Binding-site contacts:
Ligand atom N3 contacts residue A4 of chain 1.B at 3.3 Å.
Ligand atom O2 contacts residue G3 of chain 1.B at 2.8 Å (h-bond).
Ligand atom OP2 contacts residue SER93 of chain 1.A at 3.5 Å (h-bond).
Ligand atom C4' contacts residue ASN52 of chain 1.A at 3.4 Å.
Ligand atom O6 contacts residue A6 of chain 1.B at 3.4 Å.
Ligand atom OP2 contacts residue LYS84 of chain 1.A at 3.4 Å.
Ligand atom C6 contacts residue A6 of chain 1.B at 3.3 Å.
Ligand atom OP1 contacts residue TRP85 of chain 1.A at 2.8 Å (h-bond).
Ligand atom N4 contacts residue G3 of chain 1.B at 2.9 Å (h-bond).
Ligand atom N2 contacts residue C2 of chain 1.B at 2.8 Å (h-bond).
Ligand atom N1 contacts residue C5 of chain 1.B at 2.8 Å (h-bond).
Ligand atom N2 contacts residue G3 of chain 1.B at 3.3 Å (h-bond).
Ligand atom N1 contacts residue C2 of chain 1.B at 2.9 Å (h-bond).
Ligand atom N1 contacts residue A6 of chain 1.B at 3.3 Å (h-bond).
Ligand atom C2 contacts residue G3 of chain 1.B at 3.2 Å.
Ligand atom N3 contacts residue ASN52 of chain 1.A at 3.1 Å (h-bond).
Ligand atom O4 contacts residue A6 of chain 1.B at 3.0 Å (h-bond).
Ligand atom C2 contacts residue A6 of chain 1.B at 3.3 Å.
Ligand atom O4' contacts residue ASN23 of chain 1.A at 3.1 Å (h-bond).
Ligand atom O3' contacts residue THR50 of chain 1.A at 3.4 Å.
Ligand atom C4 contacts residue G3 of chain 1.B at 3.3 Å.
Ligand atom OP2 contacts residue THR94 of chain 1.A at 2.6 Å (h-bond).
Ligand atom C4' contacts residue ASN23 of chain 1.A at 3.3 Å.
Ligand atom OP1 contacts residue SER93 of chain 1.A at 2.7 Å (h-bond).
Ligand atom OP1 contacts residue THR50 of chain 1.A at 2.8 Å (h-bond).
Ligand atom N3 contacts residue G3 of chain 1.B at 3.4 Å (h-bond).
Ligand atom C6 contacts residue G3 of chain 1.B at 3.4 Å.
Ligand atom O6 contacts residue C5 of chain 1.B at 2.7 Å (h-bond).
Ligand atom N3 contacts residue A4 of chain 1.B at 2.7 Å (h-bond).
Ligand atom N2 contacts residue ASN52 of chain 1.A at 3.4 Å (h-bond).
Ligand atom N3 contacts residue A6 of chain 1.B at 2.8 Å (h-bond).
Ligand atom OP1 contacts residue LYS84 of chain 1.A at 3.4 Å.
Ligand atom O2 contacts residue ASN23 of chain 1.A at 2.9 Å (h-bond).
Ligand atom O4' contacts residue ASN52 of chain 1.A at 2.9 Å (h-bond).
Ligand atom O3' contacts residue LYS84 of chain 1.A at 3.4 Å.
Ligand atom O5' contacts residue ASN52 of chain 1.A at 3.1 Å (h-bond).
Ligand atom N3 contacts residue G3 of chain 1.B at 2.8 Å (h-bond).
Ligand atom O4 contacts residue A4 of chain 1.B at 2.9 Å (h-bond).
Ligand atom N2 contacts residue C5 of chain 1.B at 2.7 Å (h-bond).
Ligand atom O6 contacts residue C2 of chain 1.B at 2.8 Å (h-bond).

Sequence of chain 1.A:
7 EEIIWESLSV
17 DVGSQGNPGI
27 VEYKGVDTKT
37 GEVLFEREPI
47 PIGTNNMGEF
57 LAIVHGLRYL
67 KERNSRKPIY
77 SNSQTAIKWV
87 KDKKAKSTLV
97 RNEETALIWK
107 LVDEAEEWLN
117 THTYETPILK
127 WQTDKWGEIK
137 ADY

This small molecule binds to this protein.
Small molecule (SMILES): Cc1cn([C@H]2C[C@H](O[P](=O)(O)OC[C@H]3O[C@@H](n4cnc5c(=O)nc(N)[nH]c54)C[C@@H]3O[P](=O)(O)OC[C@H]3O[C@@H](n4cc(C)c(=O)[nH]c4=O)C[C@@H]3O[P](=O)(O)OC[C@H]3O[C@@H](n4ccc(N)nc4=O)C[C@@H]3O[P](=O)(O)OC[C@H]3O[C@@H](n4cnc5c(=O)[nH]c(N)nc54)C[C@@H]3OP(=O)(O)O)[C@@H](CO[P](=O)(O)O[C@H]3C[C@H](n4cnc5c(N)ncnc54)O[C@@H]3CO)O2)c(=O)[nH]c1=O